Sequence of chain 1.H:
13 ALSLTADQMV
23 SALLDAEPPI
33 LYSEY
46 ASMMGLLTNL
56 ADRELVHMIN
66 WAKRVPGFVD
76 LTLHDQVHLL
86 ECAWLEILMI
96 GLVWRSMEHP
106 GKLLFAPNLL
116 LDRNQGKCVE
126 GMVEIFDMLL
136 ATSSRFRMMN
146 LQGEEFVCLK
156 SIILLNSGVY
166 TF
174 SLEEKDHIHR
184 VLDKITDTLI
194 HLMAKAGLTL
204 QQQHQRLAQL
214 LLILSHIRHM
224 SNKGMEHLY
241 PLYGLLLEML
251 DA

A small-molecule ligand and the protein it binds are described below.
Small molecule (SMILES): CC/C(=C(\c1ccc(O)cc1)c1ccc(OCCN(C)C)cc1)c1ccccc1

Binding-site contacts:
Ligand atom O4 contacts residue GLU59 of chain 1.H at 3.0 Å (salt-bridge).
Ligand atom C24 contacts residue THR53 of chain 1.H at 3.7 Å.
Ligand atom C23 contacts residue LEU231 of chain 1.H at 3.9 Å (hydrophobic).
Ligand atom C9 contacts residue PHE110 of chain 1.H at 3.7 Å (hydrophobic).
Ligand atom C6 contacts residue PHE110 of chain 1.H at 4.0 Å (hydrophobic).
Ligand atom C20 contacts residue ALA56 of chain 1.H at 3.5 Å (hydrophobic).
Ligand atom C24 contacts residue ASP57 of chain 1.H at 3.0 Å.
Ligand atom C3 contacts residue LEU93 of chain 1.H at 3.8 Å (hydrophobic).
Ligand atom C6 contacts residue LEU52 of chain 1.H at 3.9 Å (hydrophobic).
Ligand atom C5 contacts residue PHE110 of chain 1.H at 3.8 Å (hydrophobic).
Ligand atom C19 contacts residue LEU93 of chain 1.H at 4.0 Å (hydrophobic).
Ligand atom C15 contacts residue GLY227 of chain 1.H at 3.8 Å.
Ligand atom C10 contacts residue ILE130 of chain 1.H at 3.9 Å (hydrophobic).
Ligand atom N24 contacts residue PRO241 of chain 1.H at 4.0 Å.
Ligand atom C21 contacts residue ALA56 of chain 1.H at 4.0 Å (hydrophobic).
Ligand atom C26 contacts residue PRO241 of chain 1.H at 3.6 Å (hydrophobic).
Ligand atom N24 contacts residue ASP57 of chain 1.H at 3.3 Å (salt-bridge).
Ligand atom C17 contacts residue ALA56 of chain 1.H at 4.0 Å (hydrophobic).
Ligand atom O4 contacts residue ARG100 of chain 1.H at 3.4 Å (salt-bridge).
Ligand atom C12 contacts residue MET127 of chain 1.H at 3.8 Å (hydrophobic).
Ligand atom O4 contacts residue LEU97 of chain 1.H at 4.0 Å.
Ligand atom C5 contacts residue GLU59 of chain 1.H at 3.3 Å.
Ligand atom C19 contacts residue TRP89 of chain 1.H at 3.7 Å (hydrophobic).
Ligand atom C21 contacts residue THR53 of chain 1.H at 3.8 Å.
Ligand atom C12 contacts residue LEU52 of chain 1.H at 3.8 Å (hydrophobic).
Ligand atom O4 contacts residue LEU93 of chain 1.H at 3.3 Å (h-bond).
Ligand atom C4 contacts residue GLU59 of chain 1.H at 3.5 Å.
Ligand atom C10 contacts residue LEU134 of chain 1.H at 3.8 Å (hydrophobic).
Ligand atom C23 contacts residue THR53 of chain 1.H at 3.8 Å.
Ligand atom C18 contacts residue LEU93 of chain 1.H at 3.9 Å (hydrophobic).
Ligand atom C21 contacts residue LEU231 of chain 1.H at 3.9 Å (hydrophobic).
Ligand atom C13 contacts residue MET127 of chain 1.H at 3.5 Å (hydrophobic).
Ligand atom C25 contacts residue PRO241 of chain 1.H at 4.0 Å (hydrophobic).
Ligand atom C26 contacts residue TRP89 of chain 1.H at 3.9 Å (hydrophobic).
Ligand atom C18 contacts residue ALA56 of chain 1.H at 3.5 Å (hydrophobic).
Ligand atom C25 contacts residue ASP57 of chain 1.H at 2.8 Å.
Ligand atom C3 contacts residue LEU97 of chain 1.H at 3.9 Å (hydrophobic).
Ligand atom C19 contacts residue ALA56 of chain 1.H at 3.2 Å (hydrophobic).
Ligand atom C6 contacts residue ALA56 of chain 1.H at 4.0 Å (hydrophobic).
Ligand atom C4 contacts residue LEU93 of chain 1.H at 4.0 Å (hydrophobic).